Sequence of chain 1.A:
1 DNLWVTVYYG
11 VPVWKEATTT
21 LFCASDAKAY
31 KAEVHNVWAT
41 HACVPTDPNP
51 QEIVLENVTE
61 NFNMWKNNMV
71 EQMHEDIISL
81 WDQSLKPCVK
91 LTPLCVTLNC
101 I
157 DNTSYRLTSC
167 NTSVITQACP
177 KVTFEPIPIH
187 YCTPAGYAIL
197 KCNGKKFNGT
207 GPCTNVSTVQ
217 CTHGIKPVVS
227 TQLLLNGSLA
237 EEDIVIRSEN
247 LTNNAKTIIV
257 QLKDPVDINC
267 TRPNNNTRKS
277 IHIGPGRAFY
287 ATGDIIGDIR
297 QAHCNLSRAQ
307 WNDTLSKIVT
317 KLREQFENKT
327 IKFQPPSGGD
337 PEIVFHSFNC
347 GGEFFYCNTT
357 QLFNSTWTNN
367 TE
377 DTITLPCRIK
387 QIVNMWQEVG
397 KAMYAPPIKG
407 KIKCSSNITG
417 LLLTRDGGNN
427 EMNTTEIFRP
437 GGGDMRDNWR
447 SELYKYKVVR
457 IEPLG

Sequence of chain 1.C:
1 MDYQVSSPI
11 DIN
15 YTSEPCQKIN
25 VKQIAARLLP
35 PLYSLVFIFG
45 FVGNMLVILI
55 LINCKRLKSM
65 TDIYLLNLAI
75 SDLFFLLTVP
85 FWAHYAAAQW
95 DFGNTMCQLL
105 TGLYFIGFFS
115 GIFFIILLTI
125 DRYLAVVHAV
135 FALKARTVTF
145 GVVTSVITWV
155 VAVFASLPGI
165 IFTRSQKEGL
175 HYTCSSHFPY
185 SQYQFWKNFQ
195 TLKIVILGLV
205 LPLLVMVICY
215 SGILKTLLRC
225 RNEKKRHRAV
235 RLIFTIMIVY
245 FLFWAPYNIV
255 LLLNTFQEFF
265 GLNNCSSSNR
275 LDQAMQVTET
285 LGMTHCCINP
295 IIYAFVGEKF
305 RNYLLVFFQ

Binding-site contacts:
Ligand atom C8 contacts residue TYS10 of chain 1.C at 3.6 Å.
Ligand atom C7 contacts residue ILE9 of chain 1.C at 3.5 Å (hydrophobic).
Ligand atom O7 contacts residue ILE9 of chain 1.C at 2.7 Å (h-bond).
Ligand atom C8 contacts residue SER7 of chain 1.C at 3.9 Å.
Ligand atom C8 contacts residue MET399 of chain 1.A at 3.4 Å (hydrophobic).
Ligand atom C6 contacts residue GLN4 of chain 1.C at 3.7 Å.
Ligand atom O7 contacts residue SER7 of chain 1.C at 3.0 Å (h-bond).
Ligand atom C5 contacts residue GLN4 of chain 1.C at 4.5 Å.
Ligand atom C2 contacts residue SER7 of chain 1.C at 3.0 Å.
Ligand atom N2 contacts residue MET399 of chain 1.A at 3.3 Å.
Ligand atom C8 contacts residue GLN387 of chain 1.A at 3.9 Å.
Ligand atom C5 contacts residue SER7 of chain 1.C at 3.9 Å.
Ligand atom O6 contacts residue GLN4 of chain 1.C at 2.5 Å (h-bond).
Ligand atom C8 contacts residue ILE9 of chain 1.C at 3.6 Å (hydrophobic).
Ligand atom C2 contacts residue MET399 of chain 1.A at 4.3 Å (hydrophobic).
Ligand atom O3 contacts residue MET399 of chain 1.A at 4.3 Å.
Ligand atom C3 contacts residue MET399 of chain 1.A at 4.2 Å (hydrophobic).
Ligand atom N2 contacts residue SER7 of chain 1.C at 3.3 Å (h-bond).
Ligand atom C1 contacts residue SER7 of chain 1.C at 1.8 Å.
Ligand atom C7 contacts residue SER7 of chain 1.C at 3.1 Å.
Ligand atom O6 contacts residue VAL5 of chain 1.C at 4.4 Å.
Ligand atom O5 contacts residue SER7 of chain 1.C at 2.7 Å (h-bond).
Ligand atom C3 contacts residue SER7 of chain 1.C at 4.3 Å.
Ligand atom C7 contacts residue MET399 of chain 1.A at 3.9 Å (hydrophobic).
Ligand atom C8 contacts residue ILE388 of chain 1.A at 4.1 Å (hydrophobic).

The protein below binds the small molecule below.
Small molecule (SMILES): CC(=O)N[C@@H]1[C@@H](O)[C@@H](O)[C@@H](CO)O[C@@H]1O